Binding-site contacts:
Ligand atom O3' contacts residue LYS52 of chain 1.B at 4.0 Å.
Ligand atom C4' contacts residue LYS52 of chain 1.B at 4.3 Å.
Ligand atom C3' contacts residue LYS52 of chain 1.B at 3.9 Å.
Ligand atom OP1 contacts residue LYS52 of chain 1.B at 2.9 Å (salt-bridge).
Ligand atom O3' contacts residue LYS57 of chain 1.B at 4.0 Å.
Ligand atom C5' contacts residue LYS52 of chain 1.B at 3.5 Å.
Ligand atom C5' contacts residue PHE18 of chain 1.B at 4.3 Å (hydrophobic).
Ligand atom OP1 contacts residue PRO89 of chain 1.B at 4.0 Å.
Ligand atom C4' contacts residue ARG53 of chain 1.B at 3.8 Å.
Ligand atom OP2 contacts residue LYS52 of chain 1.B at 4.2 Å.
Ligand atom OP1 contacts residue ARG90 of chain 1.B at 4.4 Å.
Ligand atom O5' contacts residue LYS52 of chain 1.B at 3.1 Å (salt-bridge).
Ligand atom OP2 contacts residue PHE18 of chain 1.B at 3.8 Å.
Ligand atom P contacts residue LYS52 of chain 1.B at 3.5 Å.
Ligand atom OP2 contacts residue PHE22 of chain 1.B at 4.2 Å.
Ligand atom OP1 contacts residue LYS91 of chain 1.B at 4.5 Å.
Ligand atom O3' contacts residue ARG53 of chain 1.B at 2.8 Å (salt-bridge).
Ligand atom OP2 contacts residue LYS91 of chain 1.B at 4.1 Å.
Ligand atom O5' contacts residue PHE18 of chain 1.B at 4.5 Å.
Ligand atom C3' contacts residue ARG53 of chain 1.B at 3.8 Å.
Ligand atom O3' contacts residue MG1 of chain 1.G at 3.4 Å.

Sequence of chain 1.B:
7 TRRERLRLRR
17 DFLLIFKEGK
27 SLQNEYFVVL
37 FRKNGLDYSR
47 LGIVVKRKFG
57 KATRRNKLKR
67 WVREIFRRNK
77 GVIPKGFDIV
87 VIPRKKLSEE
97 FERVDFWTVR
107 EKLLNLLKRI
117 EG

The small molecule below binds the protein below.
Small molecule (SMILES): O=P(=O)OCCCO[P](=O)(O)OCCCO[P](=O)(O)OCCCO[P](=O)(O)OCCCO[P](=O)(O)OCCCO